Sequence of chain 1.A:
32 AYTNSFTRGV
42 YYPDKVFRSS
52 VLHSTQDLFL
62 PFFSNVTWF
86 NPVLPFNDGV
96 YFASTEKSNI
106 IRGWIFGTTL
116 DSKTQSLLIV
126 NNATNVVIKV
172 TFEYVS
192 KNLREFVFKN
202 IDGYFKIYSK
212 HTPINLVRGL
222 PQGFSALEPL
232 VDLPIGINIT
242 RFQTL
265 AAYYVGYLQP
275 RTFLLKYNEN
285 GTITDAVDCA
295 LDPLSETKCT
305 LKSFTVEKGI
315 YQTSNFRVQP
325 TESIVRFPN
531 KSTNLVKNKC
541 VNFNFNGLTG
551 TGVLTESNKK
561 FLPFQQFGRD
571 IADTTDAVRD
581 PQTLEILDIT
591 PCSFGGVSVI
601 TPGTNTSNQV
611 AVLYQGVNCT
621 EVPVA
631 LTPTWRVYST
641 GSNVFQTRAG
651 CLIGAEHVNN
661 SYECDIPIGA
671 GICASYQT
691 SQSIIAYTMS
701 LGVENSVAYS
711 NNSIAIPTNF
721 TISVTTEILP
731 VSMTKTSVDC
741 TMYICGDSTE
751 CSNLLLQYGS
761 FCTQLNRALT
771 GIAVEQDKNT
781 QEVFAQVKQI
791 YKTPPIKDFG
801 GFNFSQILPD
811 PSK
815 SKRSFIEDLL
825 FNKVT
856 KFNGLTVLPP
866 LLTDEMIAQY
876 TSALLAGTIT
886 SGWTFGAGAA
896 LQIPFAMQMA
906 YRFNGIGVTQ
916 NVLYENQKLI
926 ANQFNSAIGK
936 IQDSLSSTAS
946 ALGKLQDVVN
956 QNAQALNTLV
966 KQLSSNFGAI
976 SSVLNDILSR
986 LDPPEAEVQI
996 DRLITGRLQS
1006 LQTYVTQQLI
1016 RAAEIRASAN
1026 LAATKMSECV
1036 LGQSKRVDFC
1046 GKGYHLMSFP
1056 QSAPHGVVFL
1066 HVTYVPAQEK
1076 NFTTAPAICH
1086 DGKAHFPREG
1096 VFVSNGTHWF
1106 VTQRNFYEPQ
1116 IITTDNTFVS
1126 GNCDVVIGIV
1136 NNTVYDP

Binding-site contacts:
Ligand atom O6 contacts residue GLN806 of chain 1.A at 3.4 Å (h-bond).
Ligand atom O7 contacts residue ASN803 of chain 1.A at 4.4 Å.
Ligand atom C3 contacts residue ASN803 of chain 1.A at 3.8 Å.
Ligand atom C1 contacts residue ASN803 of chain 1.A at 1.4 Å.
Ligand atom C4 contacts residue ASN803 of chain 1.A at 4.2 Å.
Ligand atom C2 contacts residue SER805 of chain 1.A at 4.4 Å.
Ligand atom C5 contacts residue ASN803 of chain 1.A at 3.7 Å.
Ligand atom C6 contacts residue GLN806 of chain 1.A at 4.3 Å.
Ligand atom C1 contacts residue SER805 of chain 1.A at 3.3 Å.
Ligand atom O5 contacts residue ASN803 of chain 1.A at 2.4 Å (h-bond).
Ligand atom O5 contacts residue SER805 of chain 1.A at 3.5 Å (h-bond).
Ligand atom C2 contacts residue ASN803 of chain 1.A at 2.5 Å.
Ligand atom C6 contacts residue SER805 of chain 1.A at 4.4 Å.
Ligand atom O5 contacts residue GLN806 of chain 1.A at 3.8 Å.
Ligand atom N2 contacts residue ASN803 of chain 1.A at 2.9 Å (h-bond).
Ligand atom C5 contacts residue SER805 of chain 1.A at 3.6 Å.
Ligand atom C7 contacts residue ASN803 of chain 1.A at 3.9 Å.

The small molecule below binds the protein below.
Small molecule (SMILES): CC(=O)N[C@@H]1[C@@H](O)[C@H](O)[C@@H](CO)O[C@H]1O